Sequence of chain 1.B:
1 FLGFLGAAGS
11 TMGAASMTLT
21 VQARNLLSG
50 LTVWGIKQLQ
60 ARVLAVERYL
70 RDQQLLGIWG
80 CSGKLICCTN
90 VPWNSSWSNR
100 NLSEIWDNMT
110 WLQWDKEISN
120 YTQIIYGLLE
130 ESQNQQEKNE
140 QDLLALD

Binding-site contacts:
Ligand atom O7 contacts residue SER118 of chain 1.B at 2.6 Å (h-bond).
Ligand atom C4 contacts residue ASN119 of chain 1.B at 4.2 Å.
Ligand atom O5 contacts residue GLU116 of chain 1.B at 3.2 Å (salt-bridge).
Ligand atom C6 contacts residue GLU116 of chain 1.B at 3.3 Å.
Ligand atom C1 contacts residue SER118 of chain 1.B at 4.2 Å.
Ligand atom N2 contacts residue SER118 of chain 1.B at 4.0 Å.
Ligand atom C5 contacts residue ASN119 of chain 1.B at 3.6 Å.
Ligand atom C5 contacts residue GLU116 of chain 1.B at 4.2 Å.
Ligand atom C2 contacts residue SER118 of chain 1.B at 3.6 Å.
Ligand atom O5 contacts residue ASN119 of chain 1.B at 2.3 Å (h-bond).
Ligand atom C1 contacts residue GLU116 of chain 1.B at 3.6 Å.
Ligand atom C3 contacts residue ASN119 of chain 1.B at 3.8 Å.
Ligand atom O6 contacts residue LYS115 of chain 1.B at 3.8 Å.
Ligand atom C7 contacts residue ASN119 of chain 1.B at 3.3 Å.
Ligand atom O5 contacts residue LYS115 of chain 1.B at 3.5 Å (salt-bridge).
Ligand atom C4 contacts residue LYS115 of chain 1.B at 3.2 Å.
Ligand atom C7 contacts residue SER118 of chain 1.B at 3.6 Å.
Ligand atom O4 contacts residue LYS115 of chain 1.B at 4.4 Å.
Ligand atom C5 contacts residue LYS115 of chain 1.B at 3.9 Å.
Ligand atom O6 contacts residue GLU116 of chain 1.B at 2.6 Å (salt-bridge).
Ligand atom C3 contacts residue LYS115 of chain 1.B at 3.4 Å.
Ligand atom C2 contacts residue LYS115 of chain 1.B at 3.2 Å.
Ligand atom C6 contacts residue LYS115 of chain 1.B at 4.5 Å.
Ligand atom C2 contacts residue GLU116 of chain 1.B at 4.3 Å.
Ligand atom O3 contacts residue LYS115 of chain 1.B at 3.4 Å (salt-bridge).
Ligand atom N2 contacts residue LYS115 of chain 1.B at 4.4 Å.
Ligand atom C1 contacts residue ASN119 of chain 1.B at 1.4 Å.
Ligand atom O7 contacts residue ASN119 of chain 1.B at 2.9 Å (h-bond).
Ligand atom C8 contacts residue ASN119 of chain 1.B at 3.8 Å.
Ligand atom C1 contacts residue LYS115 of chain 1.B at 3.8 Å.
Ligand atom N2 contacts residue ASN119 of chain 1.B at 3.0 Å (h-bond).
Ligand atom C2 contacts residue ASN119 of chain 1.B at 2.5 Å.

The protein below binds the small molecule below.
Small molecule (SMILES): CC(=O)N[C@@H]1[C@@H](O)[C@H](O)[C@@H](CO)O[C@H]1O